Binding-site contacts:
Ligand atom C1 contacts residue SER347 of chain 1.B at 4.1 Å.
Ligand atom C2 contacts residue ASN350 of chain 1.B at 2.5 Å.
Ligand atom O5 contacts residue SER347 of chain 1.B at 3.8 Å.
Ligand atom N2 contacts residue GLY345 of chain 1.B at 4.1 Å.
Ligand atom C3 contacts residue GLY345 of chain 1.B at 4.1 Å.
Ligand atom C7 contacts residue ASN350 of chain 1.B at 3.2 Å.
Ligand atom C4 contacts residue ASN350 of chain 1.B at 4.3 Å.
Ligand atom C3 contacts residue ASN350 of chain 1.B at 3.8 Å.
Ligand atom C2 contacts residue GLY345 of chain 1.B at 4.4 Å.
Ligand atom C8 contacts residue LEU353 of chain 1.B at 3.9 Å (hydrophobic).
Ligand atom C1 contacts residue ASN350 of chain 1.B at 1.5 Å.
Ligand atom N2 contacts residue ASN350 of chain 1.B at 2.9 Å (h-bond).
Ligand atom C8 contacts residue ASN350 of chain 1.B at 3.6 Å.
Ligand atom O7 contacts residue ASN350 of chain 1.B at 3.8 Å.
Ligand atom C8 contacts residue SER352 of chain 1.B at 4.0 Å.
Ligand atom C5 contacts residue ASN350 of chain 1.B at 3.7 Å.
Ligand atom C5 contacts residue SER347 of chain 1.B at 4.2 Å.
Ligand atom C1 contacts residue GLY345 of chain 1.B at 4.4 Å.
Ligand atom O5 contacts residue ASN350 of chain 1.B at 2.4 Å (h-bond).

The protein below binds the small molecule below.
Small molecule (SMILES): CC(=O)N[C@@H]1[C@@H](O)[C@H](O)[C@@H](CO)O[C@H]1O

Sequence of chain 1.B:
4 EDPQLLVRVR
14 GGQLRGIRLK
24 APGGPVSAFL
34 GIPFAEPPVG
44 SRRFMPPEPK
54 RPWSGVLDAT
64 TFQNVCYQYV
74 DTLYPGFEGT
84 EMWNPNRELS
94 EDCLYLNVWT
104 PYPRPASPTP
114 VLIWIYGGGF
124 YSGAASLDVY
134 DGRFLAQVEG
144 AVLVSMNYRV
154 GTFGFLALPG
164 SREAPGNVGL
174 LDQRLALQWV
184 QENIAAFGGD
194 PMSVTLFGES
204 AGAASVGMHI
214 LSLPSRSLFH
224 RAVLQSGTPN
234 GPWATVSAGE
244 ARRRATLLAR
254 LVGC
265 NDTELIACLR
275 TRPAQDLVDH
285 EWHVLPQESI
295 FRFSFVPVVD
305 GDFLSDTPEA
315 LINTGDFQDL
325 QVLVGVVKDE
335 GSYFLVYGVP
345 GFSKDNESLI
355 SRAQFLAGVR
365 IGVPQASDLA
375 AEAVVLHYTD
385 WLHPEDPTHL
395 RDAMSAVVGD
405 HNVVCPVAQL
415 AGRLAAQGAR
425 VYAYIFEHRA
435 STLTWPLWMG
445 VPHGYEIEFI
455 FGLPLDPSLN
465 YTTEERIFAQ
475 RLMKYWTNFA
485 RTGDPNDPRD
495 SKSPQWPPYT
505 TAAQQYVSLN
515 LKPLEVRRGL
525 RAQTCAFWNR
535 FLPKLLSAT